Binding-site contacts:
Ligand atom O1 contacts residue MET276 of chain 1.E at 4.3 Å.
Ligand atom O2 contacts residue THR244 of chain 1.E at 2.5 Å (h-bond).
Ligand atom C2 contacts residue GLU188 of chain 1.E at 3.5 Å.
Ligand atom C2 contacts residue MG1 of chain 1.CA at 2.9 Å.
Ligand atom O3 contacts residue MG1 of chain 1.CA at 1.9 Å.
Ligand atom O2 contacts residue GLY211 of chain 1.E at 3.1 Å (h-bond).
Ligand atom C1 contacts residue ALA209 of chain 1.E at 3.7 Å (hydrophobic).
Ligand atom O2 contacts residue ALA209 of chain 1.E at 3.3 Å.
Ligand atom O1 contacts residue LYS186 of chain 1.E at 3.3 Å (salt-bridge).
Ligand atom C2 contacts residue ASP212 of chain 1.E at 3.9 Å.
Ligand atom C2 contacts residue THR244 of chain 1.E at 3.6 Å.
Ligand atom O2 contacts residue ARG210 of chain 1.E at 3.6 Å (salt-bridge).
Ligand atom C1 contacts residue ASP212 of chain 1.E at 4.5 Å.
Ligand atom C1 contacts residue GLU188 of chain 1.E at 3.5 Å.
Ligand atom O1 contacts residue ALA209 of chain 1.E at 4.1 Å.
Ligand atom O1 contacts residue THR244 of chain 1.E at 3.8 Å.
Ligand atom C1 contacts residue LYS186 of chain 1.E at 3.3 Å.
Ligand atom O3 contacts residue ALA209 of chain 1.E at 4.1 Å.
Ligand atom O2 contacts residue MG1 of chain 1.CA at 4.1 Å.
Ligand atom O1 contacts residue MET207 of chain 1.E at 4.1 Å.
Ligand atom O4 contacts residue GLY211 of chain 1.E at 3.7 Å.
Ligand atom O4 contacts residue MG1 of chain 1.CA at 2.3 Å.
Ligand atom O3 contacts residue ASP212 of chain 1.E at 3.9 Å.
Ligand atom O4 contacts residue ALA209 of chain 1.E at 3.6 Å.
Ligand atom O3 contacts residue LYS186 of chain 1.E at 2.7 Å (salt-bridge).
Ligand atom O2 contacts residue ASP212 of chain 1.E at 4.1 Å.
Ligand atom C2 contacts residue ARG210 of chain 1.E at 4.4 Å.
Ligand atom O1 contacts residue ARG87 of chain 1.E at 3.9 Å.
Ligand atom O4 contacts residue ASP212 of chain 1.E at 2.8 Å (salt-bridge).
Ligand atom O4 contacts residue GLU188 of chain 1.E at 2.9 Å (salt-bridge).
Ligand atom C2 contacts residue GLY211 of chain 1.E at 3.8 Å.
Ligand atom C1 contacts residue MG1 of chain 1.CA at 2.7 Å.
Ligand atom C2 contacts residue ALA209 of chain 1.E at 3.4 Å (hydrophobic).
Ligand atom O1 contacts residue MG1 of chain 1.CA at 4.0 Å.
Ligand atom O3 contacts residue GLU188 of chain 1.E at 2.9 Å (salt-bridge).
Ligand atom C1 contacts residue THR244 of chain 1.E at 4.2 Å.

Sequence of chain 1.E:
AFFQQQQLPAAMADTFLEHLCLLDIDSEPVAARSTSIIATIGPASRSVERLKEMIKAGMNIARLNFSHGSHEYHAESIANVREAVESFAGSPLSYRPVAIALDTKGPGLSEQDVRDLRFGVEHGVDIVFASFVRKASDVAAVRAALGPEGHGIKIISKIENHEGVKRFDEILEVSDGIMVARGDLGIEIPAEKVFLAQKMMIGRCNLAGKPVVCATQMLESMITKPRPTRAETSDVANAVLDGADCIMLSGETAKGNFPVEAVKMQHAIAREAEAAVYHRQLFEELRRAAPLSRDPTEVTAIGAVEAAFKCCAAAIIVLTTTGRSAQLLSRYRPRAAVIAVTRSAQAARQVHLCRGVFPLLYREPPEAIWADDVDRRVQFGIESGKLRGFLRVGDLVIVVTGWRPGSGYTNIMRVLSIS

This small molecule binds to this protein.
Small molecule (SMILES): O=C([O-])C(=O)[O-]